The protein below binds the small molecule below.
Small molecule (SMILES): NCCC[C@H](N)C(=O)O

Sequence of chain 1.D:
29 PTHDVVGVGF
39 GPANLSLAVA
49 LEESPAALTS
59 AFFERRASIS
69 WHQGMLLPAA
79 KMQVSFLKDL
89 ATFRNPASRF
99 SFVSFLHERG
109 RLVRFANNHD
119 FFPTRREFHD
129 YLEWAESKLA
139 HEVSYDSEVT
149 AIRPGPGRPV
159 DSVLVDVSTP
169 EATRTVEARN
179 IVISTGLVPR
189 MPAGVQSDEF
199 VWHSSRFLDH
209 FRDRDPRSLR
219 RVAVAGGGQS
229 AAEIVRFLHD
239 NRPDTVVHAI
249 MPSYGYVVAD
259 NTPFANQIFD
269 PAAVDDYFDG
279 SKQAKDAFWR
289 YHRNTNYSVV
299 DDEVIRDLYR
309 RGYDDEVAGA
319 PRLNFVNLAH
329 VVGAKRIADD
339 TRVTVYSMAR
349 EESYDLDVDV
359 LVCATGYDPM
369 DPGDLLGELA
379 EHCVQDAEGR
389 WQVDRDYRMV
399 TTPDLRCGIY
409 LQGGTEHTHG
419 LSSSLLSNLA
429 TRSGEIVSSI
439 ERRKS

Binding-site contacts:
Ligand atom CG contacts residue THR293 of chain 1.D at 4.0 Å.
Ligand atom CG contacts residue GLN81 of chain 1.D at 3.8 Å.
Ligand atom NE contacts residue THR293 of chain 1.D at 4.1 Å.
Ligand atom CA contacts residue SER425 of chain 1.D at 4.0 Å.
Ligand atom CD contacts residue LEU423 of chain 1.D at 4.1 Å (hydrophobic).
Ligand atom NE contacts residue LEU423 of chain 1.D at 4.5 Å.
Ligand atom O contacts residue VAL82 of chain 1.D at 3.5 Å.
Ligand atom NE contacts residue GLN81 of chain 1.D at 3.7 Å.
Ligand atom CA contacts residue ASN264 of chain 1.D at 3.6 Å.
Ligand atom CB contacts residue SER425 of chain 1.D at 4.0 Å.
Ligand atom CG contacts residue PHE267 of chain 1.D at 4.3 Å (hydrophobic).
Ligand atom O contacts residue SER425 of chain 1.D at 2.5 Å (h-bond).
Ligand atom CB contacts residue FDA1 of chain 1.U at 4.4 Å.
Ligand atom CA contacts residue PHE267 of chain 1.D at 3.4 Å (hydrophobic).
Ligand atom CB contacts residue VAL82 of chain 1.D at 4.0 Å (hydrophobic).
Ligand atom OXT contacts residue PHE267 of chain 1.D at 4.4 Å.
Ligand atom N contacts residue PHE267 of chain 1.D at 3.7 Å.
Ligand atom OXT contacts residue LYS86 of chain 1.D at 3.2 Å (salt-bridge).
Ligand atom N contacts residue GLN81 of chain 1.D at 4.3 Å.
Ligand atom OXT contacts residue ASN264 of chain 1.D at 3.1 Å (h-bond).
Ligand atom C contacts residue SER425 of chain 1.D at 3.6 Å.
Ligand atom NE contacts residue ASN294 of chain 1.D at 2.7 Å (h-bond).
Ligand atom CD contacts residue GLN81 of chain 1.D at 3.6 Å.
Ligand atom N contacts residue ASN259 of chain 1.D at 3.9 Å.
Ligand atom C contacts residue ASN264 of chain 1.D at 3.8 Å.
Ligand atom NE contacts residue NAP1 of chain 1.V at 3.9 Å.
Ligand atom O contacts residue PHE267 of chain 1.D at 3.5 Å.
Ligand atom CD contacts residue FDA1 of chain 1.U at 3.7 Å.
Ligand atom CA contacts residue GLN81 of chain 1.D at 4.4 Å.
Ligand atom CB contacts residue GLN81 of chain 1.D at 3.4 Å.
Ligand atom C contacts residue LYS86 of chain 1.D at 3.5 Å.
Ligand atom O contacts residue LYS86 of chain 1.D at 3.0 Å (salt-bridge).
Ligand atom CD contacts residue ASN294 of chain 1.D at 3.7 Å.
Ligand atom C contacts residue VAL82 of chain 1.D at 3.8 Å (hydrophobic).
Ligand atom C contacts residue PHE267 of chain 1.D at 3.7 Å (hydrophobic).
Ligand atom OXT contacts residue VAL82 of chain 1.D at 4.0 Å.
Ligand atom CG contacts residue LEU423 of chain 1.D at 4.2 Å (hydrophobic).
Ligand atom N contacts residue ASN264 of chain 1.D at 2.6 Å (h-bond).
Ligand atom CG contacts residue ASN294 of chain 1.D at 4.4 Å.